A small-molecule ligand and the protein it binds are described below.
Small molecule (SMILES): CNc1ncnc2c1ncn2[C@@H]1O[C@H](CO)[C@@H](O)[C@H]1O

Sequence of chain 1.A:
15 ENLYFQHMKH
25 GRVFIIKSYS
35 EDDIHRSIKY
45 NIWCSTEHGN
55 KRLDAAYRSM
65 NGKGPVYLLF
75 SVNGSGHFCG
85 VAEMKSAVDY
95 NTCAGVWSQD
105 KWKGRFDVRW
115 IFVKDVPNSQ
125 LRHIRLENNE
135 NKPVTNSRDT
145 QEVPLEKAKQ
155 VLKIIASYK

Binding-site contacts:
Ligand atom N3 contacts residue TRP106 of chain 1.A at 3.5 Å.
Ligand atom C6 contacts residue ASP37 of chain 1.A at 3.7 Å.
Ligand atom C8 contacts residue ASP143 of chain 1.A at 3.3 Å.
Ligand atom N1 contacts residue SER32 of chain 1.A at 3.7 Å.
Ligand atom C5' contacts residue THR50 of chain 1.A at 3.6 Å.
Ligand atom N6 contacts residue TRP47 of chain 1.A at 3.4 Å.
Ligand atom O3' contacts residue ASP143 of chain 1.A at 3.6 Å.
Ligand atom C6 contacts residue TRP47 of chain 1.A at 3.6 Å (hydrophobic).
Ligand atom C5 contacts residue TRP106 of chain 1.A at 3.3 Å (hydrophobic).
Ligand atom CZ contacts residue TRP101 of chain 1.A at 3.4 Å (hydrophobic).
Ligand atom N1 contacts residue ASP37 of chain 1.A at 2.5 Å (salt-bridge).
Ligand atom N1 contacts residue TRP106 of chain 1.A at 3.6 Å.
Ligand atom O2' contacts residue ASN77 of chain 1.A at 3.0 Å (h-bond).
Ligand atom O4' contacts residue TYR33 of chain 1.A at 3.4 Å.
Ligand atom C4 contacts residue TRP106 of chain 1.A at 3.2 Å (hydrophobic).
Ligand atom C1' contacts residue LYS31 of chain 1.A at 3.3 Å.
Ligand atom C2 contacts residue TYR33 of chain 1.A at 3.7 Å (hydrophobic).
Ligand atom C1' contacts residue TYR33 of chain 1.A at 3.7 Å (hydrophobic).
Ligand atom O4' contacts residue TRP106 of chain 1.A at 3.6 Å.
Ligand atom C6 contacts residue TRP106 of chain 1.A at 3.5 Å (hydrophobic).
Ligand atom N9 contacts residue TRP106 of chain 1.A at 3.4 Å.
Ligand atom C2 contacts residue SER32 of chain 1.A at 3.3 Å.
Ligand atom N3 contacts residue TYR33 of chain 1.A at 3.1 Å (h-bond).
Ligand atom O2' contacts residue LYS31 of chain 1.A at 3.6 Å (salt-bridge).
Ligand atom C4 contacts residue LYS31 of chain 1.A at 3.6 Å.
Ligand atom C6 contacts residue CYS48 of chain 1.A at 3.8 Å (hydrophobic).
Ligand atom CZ contacts residue CYS48 of chain 1.A at 3.2 Å (hydrophobic).
Ligand atom C2 contacts residue TRP106 of chain 1.A at 3.5 Å (hydrophobic).
Ligand atom C3' contacts residue ASP143 of chain 1.A at 3.8 Å.
Ligand atom C2' contacts residue LYS31 of chain 1.A at 3.2 Å.
Ligand atom O5' contacts residue LYS105 of chain 1.A at 3.4 Å.
Ligand atom N9 contacts residue LYS31 of chain 1.A at 3.1 Å (salt-bridge).
Ligand atom C2' contacts residue ASP143 of chain 1.A at 3.7 Å.
Ligand atom N6 contacts residue CYS48 of chain 1.A at 2.7 Å (h-bond).
Ligand atom C8 contacts residue LYS31 of chain 1.A at 3.3 Å.
Ligand atom CZ contacts residue ASP37 of chain 1.A at 3.5 Å.
Ligand atom C8 contacts residue TRP106 of chain 1.A at 3.5 Å (hydrophobic).
Ligand atom N7 contacts residue TRP106 of chain 1.A at 3.5 Å.
Ligand atom C2 contacts residue ASP37 of chain 1.A at 3.1 Å.
Ligand atom N3 contacts residue SER32 of chain 1.A at 3.6 Å.